This protein binds this small molecule.
Small molecule (SMILES): CC(=O)N[C@H]1[C@H](O[C@H]2[C@H](O)[C@@H](NC(C)=O)CO[C@@H]2CO)O[C@H](CO)[C@@H](O)[C@@H]1O

Sequence of chain 1.C:
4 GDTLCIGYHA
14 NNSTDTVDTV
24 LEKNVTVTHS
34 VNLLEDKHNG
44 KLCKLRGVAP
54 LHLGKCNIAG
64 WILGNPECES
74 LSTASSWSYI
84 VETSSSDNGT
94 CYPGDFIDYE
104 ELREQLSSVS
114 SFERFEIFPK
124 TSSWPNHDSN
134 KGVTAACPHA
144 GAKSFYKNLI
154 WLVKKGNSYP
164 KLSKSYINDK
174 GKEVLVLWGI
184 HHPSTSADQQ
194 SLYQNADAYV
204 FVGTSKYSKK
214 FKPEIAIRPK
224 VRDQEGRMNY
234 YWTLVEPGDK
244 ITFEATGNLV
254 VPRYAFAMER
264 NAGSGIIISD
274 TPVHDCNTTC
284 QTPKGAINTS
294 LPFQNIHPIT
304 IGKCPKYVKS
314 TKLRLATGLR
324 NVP

Binding-site contacts:
Ligand atom C3 contacts residue ASN91 of chain 1.C at 3.9 Å.
Ligand atom C1 contacts residue ASN91 of chain 1.C at 1.4 Å.
Ligand atom C7 contacts residue ASN91 of chain 1.C at 2.9 Å.
Ligand atom C8 contacts residue ASN91 of chain 1.C at 4.2 Å.
Ligand atom C5 contacts residue ASN91 of chain 1.C at 3.6 Å.
Ligand atom N2 contacts residue GLU70 of chain 1.C at 3.9 Å.
Ligand atom C8 contacts residue CYS140 of chain 1.C at 4.2 Å (hydrophobic).
Ligand atom O6 contacts residue ASP90 of chain 1.C at 3.5 Å (salt-bridge).
Ligand atom C8 contacts residue GLU70 of chain 1.C at 3.7 Å.
Ligand atom C1 contacts residue GLU70 of chain 1.C at 4.0 Å.
Ligand atom C8 contacts residue CYS94 of chain 1.C at 4.3 Å (hydrophobic).
Ligand atom O7 contacts residue ASN91 of chain 1.C at 2.4 Å (h-bond).
Ligand atom C6 contacts residue ARG225 of chain 1.C at 4.3 Å.
Ligand atom O6 contacts residue ARG225 of chain 1.C at 4.5 Å.
Ligand atom C8 contacts residue PRO69 of chain 1.C at 4.3 Å (hydrophobic).
Ligand atom C3 contacts residue ARG225 of chain 1.C at 3.8 Å.
Ligand atom O6 contacts residue ASN91 of chain 1.C at 4.3 Å.
Ligand atom C4 contacts residue ASN91 of chain 1.C at 4.3 Å.
Ligand atom C8 contacts residue ARG225 of chain 1.C at 4.3 Å.
Ligand atom C7 contacts residue ASN68 of chain 1.C at 3.8 Å.
Ligand atom N2 contacts residue ASN91 of chain 1.C at 2.9 Å (h-bond).
Ligand atom C8 contacts residue PRO141 of chain 1.C at 3.7 Å (hydrophobic).
Ligand atom C7 contacts residue ARG225 of chain 1.C at 3.7 Å.
Ligand atom C7 contacts residue GLU70 of chain 1.C at 3.8 Å.
Ligand atom N2 contacts residue PRO141 of chain 1.C at 4.5 Å.
Ligand atom O7 contacts residue ARG225 of chain 1.C at 4.0 Å.
Ligand atom O7 contacts residue CYS94 of chain 1.C at 3.8 Å.
Ligand atom C2 contacts residue ASN91 of chain 1.C at 2.4 Å.
Ligand atom C4 contacts residue ARG225 of chain 1.C at 4.3 Å.
Ligand atom C7 contacts residue CYS94 of chain 1.C at 4.3 Å (hydrophobic).
Ligand atom O5 contacts residue ASN91 of chain 1.C at 2.4 Å (h-bond).
Ligand atom O7 contacts residue GLU70 of chain 1.C at 4.3 Å.
Ligand atom O3 contacts residue ARG225 of chain 1.C at 2.7 Å (salt-bridge).
Ligand atom C2 contacts residue ARG225 of chain 1.C at 3.8 Å.
Ligand atom O7 contacts residue ASN68 of chain 1.C at 3.0 Å (h-bond).
Ligand atom N2 contacts residue ARG225 of chain 1.C at 3.6 Å (salt-bridge).
Ligand atom C8 contacts residue ASN68 of chain 1.C at 3.5 Å.